Sequence of chain 37.A:
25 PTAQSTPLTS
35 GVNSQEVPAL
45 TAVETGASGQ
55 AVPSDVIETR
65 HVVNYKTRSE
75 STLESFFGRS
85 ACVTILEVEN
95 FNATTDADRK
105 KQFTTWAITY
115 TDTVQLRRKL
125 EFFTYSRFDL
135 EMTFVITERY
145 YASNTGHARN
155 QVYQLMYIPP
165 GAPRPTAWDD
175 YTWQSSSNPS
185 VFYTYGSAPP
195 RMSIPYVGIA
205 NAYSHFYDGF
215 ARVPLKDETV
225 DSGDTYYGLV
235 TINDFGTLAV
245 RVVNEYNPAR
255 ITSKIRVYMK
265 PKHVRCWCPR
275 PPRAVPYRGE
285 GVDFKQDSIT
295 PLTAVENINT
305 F

Binding-site contacts:
Ligand atom C10 contacts residue TYR250 of chain 36.A at 3.5 Å (hydrophobic).
Ligand atom C1 contacts residue PRO252 of chain 36.A at 4.0 Å (hydrophobic).
Ligand atom C8 contacts residue ALA146 of chain 37.A at 4.5 Å (hydrophobic).
Ligand atom N5 contacts residue TYR250 of chain 36.A at 4.4 Å.
Ligand atom C4 contacts residue PRO252 of chain 36.A at 3.7 Å (hydrophobic).
Ligand atom O1A contacts residue ASN148 of chain 37.A at 4.3 Å.
Ligand atom C6 contacts residue ALA146 of chain 37.A at 4.3 Å (hydrophobic).
Ligand atom N5 contacts residue TYR145 of chain 37.A at 2.6 Å (h-bond).
Ligand atom C1 contacts residue ALA146 of chain 37.A at 4.0 Å (hydrophobic).
Ligand atom O1A contacts residue SER147 of chain 37.A at 3.1 Å (h-bond).
Ligand atom O8 contacts residue ALA146 of chain 37.A at 3.3 Å.
Ligand atom C11 contacts residue ARG143 of chain 37.A at 4.0 Å.
Ligand atom C1 contacts residue SER147 of chain 37.A at 3.6 Å.
Ligand atom O1B contacts residue PRO252 of chain 36.A at 3.3 Å.
Ligand atom C10 contacts residue TYR145 of chain 37.A at 3.6 Å (hydrophobic).
Ligand atom O4 contacts residue ASN251 of chain 36.A at 4.1 Å.
Ligand atom O1B contacts residue SER147 of chain 37.A at 2.7 Å (h-bond).
Ligand atom O1B contacts residue ALA146 of chain 37.A at 4.3 Å.
Ligand atom C4 contacts residue TYR145 of chain 37.A at 3.6 Å (hydrophobic).
Ligand atom C9 contacts residue TYR145 of chain 37.A at 4.4 Å (hydrophobic).
Ligand atom O4 contacts residue TYR250 of chain 36.A at 3.4 Å.
Ligand atom O4 contacts residue PRO252 of chain 36.A at 3.6 Å.
Ligand atom C3 contacts residue PRO252 of chain 36.A at 3.8 Å (hydrophobic).
Ligand atom C7 contacts residue TYR145 of chain 37.A at 3.9 Å (hydrophobic).
Ligand atom C5 contacts residue TYR145 of chain 37.A at 3.3 Å (hydrophobic).
Ligand atom C6 contacts residue TYR145 of chain 37.A at 3.4 Å (hydrophobic).
Ligand atom C11 contacts residue TYR250 of chain 36.A at 3.7 Å (hydrophobic).
Ligand atom O1A contacts residue ALA146 of chain 37.A at 3.2 Å.
Ligand atom O4 contacts residue TYR145 of chain 37.A at 4.2 Å.
Ligand atom C11 contacts residue TYR145 of chain 37.A at 3.7 Å (hydrophobic).
Ligand atom O10 contacts residue TYR250 of chain 36.A at 2.8 Å (h-bond).

Sequence of chain 36.A:
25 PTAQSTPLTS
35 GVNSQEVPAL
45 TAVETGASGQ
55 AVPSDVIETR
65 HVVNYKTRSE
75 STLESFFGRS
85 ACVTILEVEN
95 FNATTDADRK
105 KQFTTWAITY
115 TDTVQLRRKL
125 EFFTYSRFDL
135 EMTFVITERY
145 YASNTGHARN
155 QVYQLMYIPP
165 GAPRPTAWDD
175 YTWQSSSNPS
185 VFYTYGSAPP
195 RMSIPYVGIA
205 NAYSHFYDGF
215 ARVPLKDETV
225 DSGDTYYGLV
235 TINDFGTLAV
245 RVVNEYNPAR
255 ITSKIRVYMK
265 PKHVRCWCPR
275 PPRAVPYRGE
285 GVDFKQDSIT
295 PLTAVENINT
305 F

The protein below binds the small molecule below.
Small molecule (SMILES): CC(=O)N[C@H]1[C@H]([C@H](O)[C@H](O)CO)O[C@@](O)(C(=O)O)C[C@@H]1O